Sequence of chain 1.C:
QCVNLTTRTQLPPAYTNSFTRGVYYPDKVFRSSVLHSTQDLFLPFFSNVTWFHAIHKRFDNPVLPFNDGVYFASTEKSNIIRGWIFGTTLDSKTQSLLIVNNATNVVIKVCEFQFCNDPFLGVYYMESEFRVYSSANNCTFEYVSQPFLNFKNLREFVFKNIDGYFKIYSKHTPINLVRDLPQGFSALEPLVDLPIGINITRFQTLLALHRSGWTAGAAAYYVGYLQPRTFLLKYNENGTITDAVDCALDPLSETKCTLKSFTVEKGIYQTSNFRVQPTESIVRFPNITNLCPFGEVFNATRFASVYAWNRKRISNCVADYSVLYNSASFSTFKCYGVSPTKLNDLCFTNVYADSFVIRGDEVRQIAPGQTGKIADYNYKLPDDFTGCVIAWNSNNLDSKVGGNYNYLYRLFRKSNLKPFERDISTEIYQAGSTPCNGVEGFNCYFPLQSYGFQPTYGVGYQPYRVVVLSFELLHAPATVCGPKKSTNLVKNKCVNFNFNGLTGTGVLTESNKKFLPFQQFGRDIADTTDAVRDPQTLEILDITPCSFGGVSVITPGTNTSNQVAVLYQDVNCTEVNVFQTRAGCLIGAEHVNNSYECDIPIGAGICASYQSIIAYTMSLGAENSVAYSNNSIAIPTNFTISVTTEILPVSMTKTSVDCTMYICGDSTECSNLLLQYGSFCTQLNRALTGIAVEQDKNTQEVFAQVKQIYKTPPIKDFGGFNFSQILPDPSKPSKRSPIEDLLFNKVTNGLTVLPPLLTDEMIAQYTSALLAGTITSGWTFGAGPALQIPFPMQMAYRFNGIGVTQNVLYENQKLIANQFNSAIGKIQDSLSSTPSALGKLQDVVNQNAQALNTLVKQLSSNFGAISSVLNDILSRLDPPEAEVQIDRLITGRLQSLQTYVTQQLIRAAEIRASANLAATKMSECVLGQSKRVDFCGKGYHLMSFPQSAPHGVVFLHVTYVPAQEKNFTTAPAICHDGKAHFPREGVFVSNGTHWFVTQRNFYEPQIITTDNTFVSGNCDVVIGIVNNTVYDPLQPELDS

Binding-site contacts:
Ligand atom C6 contacts residue THR236 of chain 1.C at 3.9 Å.
Ligand atom O5 contacts residue THR108 of chain 1.C at 3.7 Å.
Ligand atom C4 contacts residue ASN234 of chain 1.C at 4.2 Å.
Ligand atom O6 contacts residue THR108 of chain 1.C at 4.0 Å.
Ligand atom C1 contacts residue THR236 of chain 1.C at 4.2 Å.
Ligand atom O6 contacts residue THR236 of chain 1.C at 3.9 Å.
Ligand atom C2 contacts residue ASN234 of chain 1.C at 2.4 Å.
Ligand atom C7 contacts residue ASN234 of chain 1.C at 3.3 Å.
Ligand atom C5 contacts residue THR236 of chain 1.C at 3.8 Å.
Ligand atom O7 contacts residue ASN234 of chain 1.C at 3.3 Å (h-bond).
Ligand atom N2 contacts residue ASN234 of chain 1.C at 2.9 Å (h-bond).
Ligand atom C1 contacts residue ASN234 of chain 1.C at 1.4 Å.
Ligand atom O5 contacts residue ASN234 of chain 1.C at 2.4 Å (h-bond).
Ligand atom C5 contacts residue ASN234 of chain 1.C at 3.7 Å.
Ligand atom C8 contacts residue ASN234 of chain 1.C at 4.4 Å.
Ligand atom O5 contacts residue THR236 of chain 1.C at 3.6 Å.
Ligand atom C1 contacts residue THR108 of chain 1.C at 4.3 Å.
Ligand atom C3 contacts residue ASN234 of chain 1.C at 3.8 Å.

A small-molecule ligand and the protein it binds are described below.
Small molecule (SMILES): CC(=O)N[C@@H]1[C@@H](O)[C@H](O)[C@@H](CO)O[C@H]1O